The protein below binds the small molecule below.
Small molecule (SMILES): CC(=O)N[C@@H]1[C@@H](O)[C@H](O)[C@@H](CO)O[C@H]1O

Sequence of chain 1.C:
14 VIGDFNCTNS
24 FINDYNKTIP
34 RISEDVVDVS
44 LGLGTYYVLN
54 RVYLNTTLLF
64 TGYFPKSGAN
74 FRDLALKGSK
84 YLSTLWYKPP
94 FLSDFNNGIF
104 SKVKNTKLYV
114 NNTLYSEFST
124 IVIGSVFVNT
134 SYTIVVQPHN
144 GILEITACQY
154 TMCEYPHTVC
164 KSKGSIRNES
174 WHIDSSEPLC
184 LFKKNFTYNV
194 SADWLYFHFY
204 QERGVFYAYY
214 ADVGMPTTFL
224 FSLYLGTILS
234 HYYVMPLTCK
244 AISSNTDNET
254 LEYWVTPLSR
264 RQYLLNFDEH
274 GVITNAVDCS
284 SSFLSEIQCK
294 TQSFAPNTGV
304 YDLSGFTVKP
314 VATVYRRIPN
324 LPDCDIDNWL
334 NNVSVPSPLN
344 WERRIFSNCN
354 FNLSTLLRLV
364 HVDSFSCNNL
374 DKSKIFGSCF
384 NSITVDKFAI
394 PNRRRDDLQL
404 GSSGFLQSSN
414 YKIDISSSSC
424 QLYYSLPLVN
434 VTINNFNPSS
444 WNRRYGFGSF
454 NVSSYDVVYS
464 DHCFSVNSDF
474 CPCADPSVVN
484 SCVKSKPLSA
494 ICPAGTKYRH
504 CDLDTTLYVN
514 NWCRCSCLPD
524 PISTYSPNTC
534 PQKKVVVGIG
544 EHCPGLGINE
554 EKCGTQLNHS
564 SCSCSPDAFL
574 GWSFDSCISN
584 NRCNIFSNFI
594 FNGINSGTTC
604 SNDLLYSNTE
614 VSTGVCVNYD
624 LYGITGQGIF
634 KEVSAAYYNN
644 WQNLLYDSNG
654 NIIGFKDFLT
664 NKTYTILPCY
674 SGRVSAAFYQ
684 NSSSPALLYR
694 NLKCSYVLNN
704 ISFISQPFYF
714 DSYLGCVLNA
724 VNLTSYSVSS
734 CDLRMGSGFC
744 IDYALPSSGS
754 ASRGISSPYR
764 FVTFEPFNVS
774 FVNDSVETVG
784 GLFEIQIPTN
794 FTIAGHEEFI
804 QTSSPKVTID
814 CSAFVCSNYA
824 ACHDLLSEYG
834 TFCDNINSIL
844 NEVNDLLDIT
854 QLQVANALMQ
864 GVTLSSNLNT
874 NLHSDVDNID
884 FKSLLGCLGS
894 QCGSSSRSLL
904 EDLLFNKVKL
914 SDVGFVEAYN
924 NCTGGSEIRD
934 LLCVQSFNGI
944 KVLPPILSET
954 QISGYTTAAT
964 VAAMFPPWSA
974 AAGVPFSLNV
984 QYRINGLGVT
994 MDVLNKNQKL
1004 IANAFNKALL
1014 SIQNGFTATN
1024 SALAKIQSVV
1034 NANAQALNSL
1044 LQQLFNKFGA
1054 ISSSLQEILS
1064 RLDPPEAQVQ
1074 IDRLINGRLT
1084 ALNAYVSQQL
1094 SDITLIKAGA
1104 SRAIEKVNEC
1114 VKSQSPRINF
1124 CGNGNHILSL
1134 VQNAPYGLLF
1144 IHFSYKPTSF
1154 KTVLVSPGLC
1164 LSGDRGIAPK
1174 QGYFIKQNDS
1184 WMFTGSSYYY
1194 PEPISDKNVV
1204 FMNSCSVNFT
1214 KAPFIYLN

Binding-site contacts:
Ligand atom C1 contacts residue THR31 of chain 1.C at 4.3 Å.
Ligand atom C8 contacts residue TYR28 of chain 1.C at 4.0 Å (hydrophobic).
Ligand atom O7 contacts residue ASN29 of chain 1.C at 4.4 Å.
Ligand atom C5 contacts residue ASN29 of chain 1.C at 3.8 Å.
Ligand atom C7 contacts residue ASN29 of chain 1.C at 3.9 Å.
Ligand atom C3 contacts residue ASN29 of chain 1.C at 3.8 Å.
Ligand atom C7 contacts residue TYR28 of chain 1.C at 3.2 Å (hydrophobic).
Ligand atom N2 contacts residue ASN29 of chain 1.C at 2.9 Å (h-bond).
Ligand atom C2 contacts residue TYR28 of chain 1.C at 3.6 Å (hydrophobic).
Ligand atom O6 contacts residue ASN29 of chain 1.C at 3.9 Å.
Ligand atom O5 contacts residue ASN29 of chain 1.C at 2.5 Å (h-bond).
Ligand atom C4 contacts residue ASN29 of chain 1.C at 4.3 Å.
Ligand atom C2 contacts residue ASN29 of chain 1.C at 2.5 Å.
Ligand atom C1 contacts residue TYR28 of chain 1.C at 4.1 Å (hydrophobic).
Ligand atom O7 contacts residue TYR28 of chain 1.C at 3.0 Å (h-bond).
Ligand atom N2 contacts residue TYR28 of chain 1.C at 3.5 Å (h-bond).
Ligand atom C1 contacts residue ASN29 of chain 1.C at 1.4 Å.